The protein below binds the small molecule below.
Small molecule (SMILES): O=C1C[N@@]2CC[N@@](CC[N@]3CC[N@@](CC2)CC(=O)OO/C(=N\CCN2C(=O)CCC2=O)C3)CC(=O)OO1

Sequence of chain 1.C:
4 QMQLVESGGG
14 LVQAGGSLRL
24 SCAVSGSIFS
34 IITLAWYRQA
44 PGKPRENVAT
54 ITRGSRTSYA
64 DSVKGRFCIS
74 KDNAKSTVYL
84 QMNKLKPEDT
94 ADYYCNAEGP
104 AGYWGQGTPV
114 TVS

Binding-site contacts:
Ligand atom O3 contacts residue TYR62 of chain 1.C at 3.2 Å (h-bond).
Ligand atom N2 contacts residue TYR62 of chain 1.C at 3.6 Å (h-bond).
Ligand atom C25 contacts residue GD1 of chain 1.L at 3.0 Å.
Ligand atom O3 contacts residue THR60 of chain 1.C at 2.7 Å (h-bond).
Ligand atom C6 contacts residue CYS71 of chain 1.C at 3.0 Å (hydrophobic).
Ligand atom O2 contacts residue CYS71 of chain 1.C at 3.1 Å.
Ligand atom C19 contacts residue GD1 of chain 1.L at 3.3 Å.
Ligand atom C5 contacts residue TYR62 of chain 1.C at 3.8 Å (hydrophobic).
Ligand atom C21 contacts residue GD1 of chain 1.L at 2.9 Å.
Ligand atom C5 contacts residue CYS71 of chain 1.C at 3.1 Å (hydrophobic).
Ligand atom C7 contacts residue THR60 of chain 1.C at 3.6 Å.
Ligand atom C24 contacts residue GD1 of chain 1.L at 3.3 Å.
Ligand atom C18 contacts residue GD1 of chain 1.L at 3.3 Å.
Ligand atom C6 contacts residue TYR62 of chain 1.C at 2.8 Å (hydrophobic).
Ligand atom N6 contacts residue GD1 of chain 1.L at 2.6 Å.
Ligand atom C4 contacts residue TYR62 of chain 1.C at 3.2 Å (hydrophobic).
Ligand atom C12 contacts residue GD1 of chain 1.L at 3.5 Å.
Ligand atom N4 contacts residue GD1 of chain 1.L at 2.6 Å.
Ligand atom C20 contacts residue GD1 of chain 1.L at 3.3 Å.
Ligand atom C4 contacts residue CYS71 of chain 1.C at 1.9 Å (hydrophobic).
Ligand atom C7 contacts residue TYR62 of chain 1.C at 2.8 Å (hydrophobic).
Ligand atom C11 contacts residue GD1 of chain 1.L at 3.1 Å.
Ligand atom O6 contacts residue GD1 of chain 1.L at 3.3 Å.
Ligand atom C17 contacts residue GD1 of chain 1.L at 3.6 Å.
Ligand atom C16 contacts residue GD1 of chain 1.L at 3.5 Å.
Ligand atom O9 contacts residue GD1 of chain 1.L at 2.3 Å.
Ligand atom C10 contacts residue GD1 of chain 1.L at 2.6 Å.
Ligand atom C22 contacts residue GD1 of chain 1.L at 3.6 Å.
Ligand atom C14 contacts residue GD1 of chain 1.L at 3.2 Å.
Ligand atom N3 contacts residue GD1 of chain 1.L at 3.5 Å.
Ligand atom N5 contacts residue GD1 of chain 1.L at 2.6 Å.
Ligand atom O8 contacts residue GD1 of chain 1.L at 2.3 Å.
Ligand atom C23 contacts residue GD1 of chain 1.L at 3.5 Å.
Ligand atom O7 contacts residue GD1 of chain 1.L at 3.9 Å.
Ligand atom C6 contacts residue ILE72 of chain 1.C at 3.9 Å (hydrophobic).
Ligand atom N7 contacts residue GD1 of chain 1.L at 2.6 Å.
Ligand atom C13 contacts residue GD1 of chain 1.L at 3.4 Å.
Ligand atom O4 contacts residue GD1 of chain 1.L at 2.3 Å.
Ligand atom O5 contacts residue GD1 of chain 1.L at 2.3 Å.
Ligand atom C15 contacts residue GD1 of chain 1.L at 2.6 Å.